Sequence of chain 45.D:
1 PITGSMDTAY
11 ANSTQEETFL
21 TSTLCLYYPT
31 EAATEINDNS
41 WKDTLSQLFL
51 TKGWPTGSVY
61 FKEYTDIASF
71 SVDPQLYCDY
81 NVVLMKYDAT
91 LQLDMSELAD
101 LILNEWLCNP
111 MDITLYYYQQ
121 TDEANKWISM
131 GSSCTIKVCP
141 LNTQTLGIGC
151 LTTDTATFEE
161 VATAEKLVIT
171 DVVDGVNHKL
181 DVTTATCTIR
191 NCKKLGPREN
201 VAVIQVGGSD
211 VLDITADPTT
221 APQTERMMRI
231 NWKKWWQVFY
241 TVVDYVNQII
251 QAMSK

A protein and the small-molecule ligand that binds it are described below.
Small molecule (SMILES): CC(=O)N[C@H]1[C@H](O[C@H]2[C@H](O)[C@@H](NC(C)=O)CO[C@@H]2CO)O[C@H](CO)[C@@H](O)[C@@H]1O

Binding-site contacts:
Ligand atom C7 contacts residue ASN12 of chain 45.D at 3.9 Å.
Ligand atom O5 contacts residue ASN12 of chain 45.D at 2.7 Å (h-bond).
Ligand atom C2 contacts residue ASN12 of chain 45.D at 3.3 Å.
Ligand atom C1 contacts residue ASN12 of chain 45.D at 2.2 Å.
Ligand atom C5 contacts residue ASN12 of chain 45.D at 4.1 Å.
Ligand atom N2 contacts residue ASN12 of chain 45.D at 3.8 Å.
Ligand atom O7 contacts residue ASN12 of chain 45.D at 3.6 Å.